Binding-site contacts:
Ligand atom O7 contacts residue SER248 of chain 1.A at 4.3 Å.
Ligand atom C1 contacts residue ASN252 of chain 1.A at 1.4 Å.
Ligand atom C4 contacts residue SER248 of chain 1.A at 4.1 Å.
Ligand atom O6 contacts residue PHE208 of chain 1.A at 4.3 Å.
Ligand atom C3 contacts residue SER248 of chain 1.A at 4.3 Å.
Ligand atom C7 contacts residue ASN252 of chain 1.A at 4.0 Å.
Ligand atom C5 contacts residue ASN252 of chain 1.A at 3.7 Å.
Ligand atom C6 contacts residue PHE208 of chain 1.A at 4.2 Å (hydrophobic).
Ligand atom C7 contacts residue SER251 of chain 1.A at 3.7 Å.
Ligand atom O6 contacts residue ASP211 of chain 1.A at 2.8 Å (salt-bridge).
Ligand atom O6 contacts residue SER207 of chain 1.A at 3.5 Å (h-bond).
Ligand atom C8 contacts residue ASP211 of chain 1.A at 4.3 Å.
Ligand atom C3 contacts residue ASN252 of chain 1.A at 3.9 Å.
Ligand atom C5 contacts residue SER248 of chain 1.A at 4.5 Å.
Ligand atom C7 contacts residue ASP211 of chain 1.A at 4.4 Å.
Ligand atom C4 contacts residue ASN252 of chain 1.A at 4.3 Å.
Ligand atom C8 contacts residue SER251 of chain 1.A at 3.5 Å.
Ligand atom C2 contacts residue SER248 of chain 1.A at 3.6 Å.
Ligand atom O5 contacts residue SER248 of chain 1.A at 3.8 Å.
Ligand atom N2 contacts residue ASN252 of chain 1.A at 3.0 Å (h-bond).
Ligand atom C2 contacts residue ASN252 of chain 1.A at 2.5 Å.
Ligand atom O5 contacts residue PHE208 of chain 1.A at 3.8 Å.
Ligand atom N2 contacts residue SER251 of chain 1.A at 4.1 Å.
Ligand atom C1 contacts residue SER248 of chain 1.A at 4.0 Å.
Ligand atom O5 contacts residue ASN252 of chain 1.A at 2.4 Å (h-bond).
Ligand atom O7 contacts residue SER251 of chain 1.A at 3.2 Å.
Ligand atom C6 contacts residue ASP211 of chain 1.A at 3.2 Å.
Ligand atom O7 contacts residue ASP211 of chain 1.A at 3.9 Å.

Sequence of chain 1.A:
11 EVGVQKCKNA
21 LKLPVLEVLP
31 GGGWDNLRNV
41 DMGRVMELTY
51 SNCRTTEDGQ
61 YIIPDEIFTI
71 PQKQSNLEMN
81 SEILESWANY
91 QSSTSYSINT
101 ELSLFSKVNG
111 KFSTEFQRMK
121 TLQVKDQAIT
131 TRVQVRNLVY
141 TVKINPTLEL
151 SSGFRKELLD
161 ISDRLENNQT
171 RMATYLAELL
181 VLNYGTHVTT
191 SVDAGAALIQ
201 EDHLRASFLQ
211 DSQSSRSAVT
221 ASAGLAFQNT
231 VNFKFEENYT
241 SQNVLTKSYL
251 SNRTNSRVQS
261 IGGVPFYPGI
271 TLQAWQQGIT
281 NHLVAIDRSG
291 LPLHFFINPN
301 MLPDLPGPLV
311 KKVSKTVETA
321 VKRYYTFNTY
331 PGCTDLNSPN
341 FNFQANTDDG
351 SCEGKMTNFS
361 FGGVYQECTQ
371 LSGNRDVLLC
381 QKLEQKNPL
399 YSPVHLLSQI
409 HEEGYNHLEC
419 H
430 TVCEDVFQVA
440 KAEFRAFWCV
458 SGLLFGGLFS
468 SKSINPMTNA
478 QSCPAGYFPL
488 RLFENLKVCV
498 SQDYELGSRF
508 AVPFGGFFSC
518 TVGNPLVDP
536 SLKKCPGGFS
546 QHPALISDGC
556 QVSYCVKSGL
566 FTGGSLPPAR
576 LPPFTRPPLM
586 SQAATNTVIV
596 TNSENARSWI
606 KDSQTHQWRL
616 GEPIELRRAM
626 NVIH

The protein below binds the small molecule below.
Small molecule (SMILES): CC(=O)N[C@H]1[C@H](O[C@H]2[C@H](O)[C@@H](NC(C)=O)CO[C@@H]2CO)O[C@H](CO)[C@@H](O)[C@@H]1O